This small molecule binds to this protein.
Small molecule (SMILES): CC(=O)Nc1cc(S(=O)(=O)O)cc2cc(S(=O)(=O)O)cc(O)c12

Binding-site contacts:
Ligand atom O22 contacts residue GLN11 of chain 2.A at 2.8 Å (h-bond).
Ligand atom O20 contacts residue ALA103 of chain 2.A at 3.6 Å.
Ligand atom S19 contacts residue GLN11 of chain 2.A at 4.0 Å.
Ligand atom C16 contacts residue GLN11 of chain 2.A at 4.2 Å.
Ligand atom S19 contacts residue MET104 of chain 2.A at 3.9 Å.
Ligand atom O17 contacts residue THR32 of chain 2.A at 3.9 Å.
Ligand atom C16 contacts residue THR32 of chain 2.A at 4.4 Å.
Ligand atom O17 contacts residue LYS68 of chain 2.A at 3.6 Å (salt-bridge).
Ligand atom C9 contacts residue GLN11 of chain 2.A at 4.2 Å.
Ligand atom C9 contacts residue MET104 of chain 2.A at 4.2 Å (hydrophobic).
Ligand atom C18 contacts residue LYS68 of chain 2.A at 4.0 Å.
Ligand atom C16 contacts residue LYS68 of chain 2.A at 4.1 Å.
Ligand atom C8 contacts residue GLN11 of chain 2.A at 3.7 Å.
Ligand atom S19 contacts residue ALA103 of chain 2.A at 4.0 Å.
Ligand atom O22 contacts residue ALA103 of chain 2.A at 3.3 Å (h-bond).
Ligand atom C10 contacts residue MET104 of chain 2.A at 4.3 Å (hydrophobic).
Ligand atom O20 contacts residue MET104 of chain 2.A at 3.6 Å.
Ligand atom O22 contacts residue MET104 of chain 2.A at 3.0 Å (h-bond).
Ligand atom O21 contacts residue ALA103 of chain 2.A at 3.9 Å.
Ligand atom O22 contacts residue GLN102 of chain 2.A at 4.0 Å.
Ligand atom C18 contacts residue ILE9 of chain 2.A at 3.9 Å (hydrophobic).
Ligand atom O17 contacts residue GLN11 of chain 2.A at 3.0 Å (h-bond).

Sequence of chain 2.A:
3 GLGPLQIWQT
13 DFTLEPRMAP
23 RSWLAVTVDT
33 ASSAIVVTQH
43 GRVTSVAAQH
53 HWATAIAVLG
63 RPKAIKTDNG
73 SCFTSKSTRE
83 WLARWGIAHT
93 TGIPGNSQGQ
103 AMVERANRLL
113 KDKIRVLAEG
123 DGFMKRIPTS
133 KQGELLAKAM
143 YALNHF